Sequence of chain 2.A:
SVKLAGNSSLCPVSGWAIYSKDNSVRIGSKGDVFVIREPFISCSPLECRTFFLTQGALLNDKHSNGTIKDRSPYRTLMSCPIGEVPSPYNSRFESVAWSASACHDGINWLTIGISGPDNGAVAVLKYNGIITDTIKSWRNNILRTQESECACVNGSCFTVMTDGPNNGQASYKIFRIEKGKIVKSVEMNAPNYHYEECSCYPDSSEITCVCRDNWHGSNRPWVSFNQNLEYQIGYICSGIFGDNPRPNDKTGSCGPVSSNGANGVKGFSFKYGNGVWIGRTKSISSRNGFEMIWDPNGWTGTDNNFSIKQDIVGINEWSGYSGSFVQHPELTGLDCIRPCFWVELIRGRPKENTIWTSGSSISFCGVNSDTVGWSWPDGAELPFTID

Binding-site contacts:
Ligand atom C91 contacts residue GLU196 of chain 2.A at 3.7 Å.
Ligand atom C82 contacts residue ARG144 of chain 2.A at 3.8 Å.
Ligand atom N4 contacts residue ASP70 of chain 2.A at 3.1 Å (salt-bridge).
Ligand atom O1A contacts residue ARG37 of chain 2.A at 2.9 Å (salt-bridge).
Ligand atom C91 contacts residue ARG212 of chain 2.A at 3.8 Å.
Ligand atom O1A contacts residue TYR321 of chain 2.A at 3.4 Å (h-bond).
Ligand atom C7 contacts residue ARG212 of chain 2.A at 3.7 Å.
Ligand atom O10 contacts residue ARG71 of chain 2.A at 2.8 Å (salt-bridge).
Ligand atom C1 contacts residue TYR321 of chain 2.A at 3.0 Å (hydrophobic).
Ligand atom C6 contacts residue TYR321 of chain 2.A at 3.8 Å (hydrophobic).
Ligand atom C10 contacts residue ARG71 of chain 2.A at 3.8 Å.
Ligand atom O1B contacts residue ARG287 of chain 2.A at 2.9 Å (salt-bridge).
Ligand atom C2 contacts residue ARG212 of chain 2.A at 4.0 Å.
Ligand atom O10 contacts residue ASP70 of chain 2.A at 3.3 Å.
Ligand atom O1A contacts residue ARG287 of chain 2.A at 2.9 Å (salt-bridge).
Ligand atom C1 contacts residue ARG287 of chain 2.A at 3.6 Å.
Ligand atom C6 contacts residue GLU197 of chain 2.A at 3.5 Å.
Ligand atom N4 contacts residue GLU38 of chain 2.A at 2.8 Å (salt-bridge).
Ligand atom C3 contacts residue GLU38 of chain 2.A at 3.7 Å.
Ligand atom C3 contacts residue ARG37 of chain 2.A at 3.7 Å.
Ligand atom C4 contacts residue ASP70 of chain 2.A at 3.6 Å.
Ligand atom C9 contacts residue GLU196 of chain 2.A at 3.6 Å.
Ligand atom C4 contacts residue GLU197 of chain 2.A at 4.0 Å.
Ligand atom C3 contacts residue TYR321 of chain 2.A at 3.3 Å (hydrophobic).
Ligand atom C81 contacts residue ASN166 of chain 2.A at 3.9 Å.
Ligand atom C4 contacts residue GLU38 of chain 2.A at 3.6 Å.
Ligand atom O1B contacts residue TYR321 of chain 2.A at 3.5 Å (h-bond).
Ligand atom C1 contacts residue ARG37 of chain 2.A at 4.0 Å.
Ligand atom C81 contacts residue ARG144 of chain 2.A at 3.4 Å.
Ligand atom C1 contacts residue ARG212 of chain 2.A at 3.7 Å.
Ligand atom C11 contacts residue TRP98 of chain 2.A at 3.9 Å (hydrophobic).
Ligand atom C7 contacts residue TYR321 of chain 2.A at 3.2 Å (hydrophobic).
Ligand atom O1B contacts residue ARG212 of chain 2.A at 3.0 Å (salt-bridge).
Ligand atom C3 contacts residue ASP70 of chain 2.A at 3.3 Å.
Ligand atom C2 contacts residue TYR321 of chain 2.A at 2.8 Å (hydrophobic).
Ligand atom C5 contacts residue ASP70 of chain 2.A at 3.9 Å.
Ligand atom C4 contacts residue TYR321 of chain 2.A at 3.6 Å (hydrophobic).
Ligand atom C7 contacts residue GLU197 of chain 2.A at 3.8 Å.
Ligand atom C91 contacts residue ASN214 of chain 2.A at 3.8 Å.
Ligand atom C9 contacts residue GLU197 of chain 2.A at 3.9 Å.

The small molecule below binds the protein below.
Small molecule (SMILES): CCC(CC)O[C@@H]1C=C(C(=O)O)C[C@H](N)[C@H]1NC(C)=O